Sequence of chain 1.A:
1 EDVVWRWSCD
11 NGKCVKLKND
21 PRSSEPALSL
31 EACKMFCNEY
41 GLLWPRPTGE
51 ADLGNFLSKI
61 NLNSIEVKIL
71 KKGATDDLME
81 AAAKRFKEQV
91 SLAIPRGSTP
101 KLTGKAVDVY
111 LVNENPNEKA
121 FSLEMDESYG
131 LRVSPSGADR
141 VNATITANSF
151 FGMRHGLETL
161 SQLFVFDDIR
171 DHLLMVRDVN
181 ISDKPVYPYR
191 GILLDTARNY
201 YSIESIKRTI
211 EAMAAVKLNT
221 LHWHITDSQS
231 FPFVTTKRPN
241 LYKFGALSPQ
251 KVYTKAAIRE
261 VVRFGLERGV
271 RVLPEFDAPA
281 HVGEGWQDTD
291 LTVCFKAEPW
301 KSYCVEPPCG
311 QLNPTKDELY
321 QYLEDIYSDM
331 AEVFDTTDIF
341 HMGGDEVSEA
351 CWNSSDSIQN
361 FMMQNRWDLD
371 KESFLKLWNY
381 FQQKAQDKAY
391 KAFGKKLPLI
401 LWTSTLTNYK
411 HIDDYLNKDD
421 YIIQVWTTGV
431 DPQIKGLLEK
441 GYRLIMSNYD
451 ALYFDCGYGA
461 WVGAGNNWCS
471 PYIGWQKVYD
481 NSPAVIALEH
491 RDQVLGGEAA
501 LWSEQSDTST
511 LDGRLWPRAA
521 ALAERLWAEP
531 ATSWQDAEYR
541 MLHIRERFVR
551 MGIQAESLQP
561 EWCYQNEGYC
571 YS

A small-molecule ligand and the protein it binds are described below.
Small molecule (SMILES): CC(=O)N[C@@H]1[C@@H](O)[C@H](O)[C@@H](CO)O[C@H]1O

Binding-site contacts:
Ligand atom O5 contacts residue ASN142 of chain 1.A at 2.2 Å (h-bond).
Ligand atom C6 contacts residue ASN142 of chain 1.A at 4.5 Å.
Ligand atom O6 contacts residue ARG132 of chain 1.A at 3.7 Å.
Ligand atom C8 contacts residue ASN142 of chain 1.A at 4.2 Å.
Ligand atom O7 contacts residue SER136 of chain 1.A at 4.5 Å.
Ligand atom C7 contacts residue ASN142 of chain 1.A at 3.2 Å.
Ligand atom N2 contacts residue ASN142 of chain 1.A at 2.9 Å (h-bond).
Ligand atom C6 contacts residue THR144 of chain 1.A at 3.9 Å.
Ligand atom C6 contacts residue ARG132 of chain 1.A at 4.1 Å.
Ligand atom O7 contacts residue ASN142 of chain 1.A at 3.3 Å (h-bond).
Ligand atom C5 contacts residue THR144 of chain 1.A at 3.5 Å.
Ligand atom C4 contacts residue ASN142 of chain 1.A at 4.2 Å.
Ligand atom N2 contacts residue TYR110 of chain 1.A at 4.4 Å.
Ligand atom C3 contacts residue ASN142 of chain 1.A at 3.8 Å.
Ligand atom C1 contacts residue ASN142 of chain 1.A at 1.3 Å.
Ligand atom C1 contacts residue THR144 of chain 1.A at 3.7 Å.
Ligand atom C8 contacts residue TYR110 of chain 1.A at 3.7 Å (hydrophobic).
Ligand atom C2 contacts residue ASN142 of chain 1.A at 2.6 Å.
Ligand atom O5 contacts residue THR144 of chain 1.A at 3.6 Å.
Ligand atom C5 contacts residue ASN142 of chain 1.A at 3.4 Å.